Binding-site contacts:
Ligand atom CZ2 contacts residue GLY33 of chain 1.O at 3.5 Å.
Ligand atom CA contacts residue GLN10 of chain 1.O at 3.3 Å.
Ligand atom CB contacts residue VAL63 of chain 1.O at 3.9 Å (hydrophobic).
Ligand atom CG contacts residue VAL63 of chain 1.O at 3.6 Å (hydrophobic).
Ligand atom CA contacts residue GLY29 of chain 1.O at 3.3 Å.
Ligand atom C contacts residue VAL63 of chain 1.O at 3.9 Å (hydrophobic).
Ligand atom CB contacts residue VAL63 of chain 1.O at 3.8 Å (hydrophobic).
Ligand atom CD2 contacts residue LEU36 of chain 1.O at 3.7 Å (hydrophobic).
Ligand atom CZ contacts residue GLY13 of chain 1.O at 3.6 Å.
Ligand atom CE2 contacts residue LEU36 of chain 1.O at 3.6 Å (hydrophobic).
Ligand atom O contacts residue GLN10 of chain 1.O at 3.4 Å (h-bond).
Ligand atom CD contacts residue PHE17 of chain 1.O at 3.5 Å (hydrophobic).
Ligand atom CB contacts residue MET34 of chain 1.O at 3.7 Å (hydrophobic).
Ligand atom O contacts residue MET34 of chain 1.O at 3.3 Å (h-bond).
Ligand atom CD2 contacts residue ALA60 of chain 1.O at 3.7 Å (hydrophobic).
Ligand atom CB contacts residue GLY33 of chain 1.O at 3.8 Å.
Ligand atom NE1 contacts residue GLY33 of chain 1.O at 3.9 Å.
Ligand atom CE3 contacts residue LEU36 of chain 1.O at 3.7 Å (hydrophobic).
Ligand atom O contacts residue PHE17 of chain 1.O at 3.3 Å.
Ligand atom CE2 contacts residue GLY13 of chain 1.O at 3.8 Å.
Ligand atom CG contacts residue PHE17 of chain 1.O at 3.5 Å (hydrophobic).
Ligand atom CB contacts residue GLN10 of chain 1.O at 3.5 Å.
Ligand atom O contacts residue VAL63 of chain 1.O at 3.4 Å.
Ligand atom O contacts residue GLY33 of chain 1.O at 3.5 Å.
Ligand atom CB contacts residue GLY29 of chain 1.O at 3.7 Å.
Ligand atom CB contacts residue THR32 of chain 1.O at 3.7 Å.
Ligand atom O contacts residue LEU64 of chain 1.O at 3.4 Å.
Ligand atom CG contacts residue THR32 of chain 1.O at 3.9 Å.
Ligand atom CA contacts residue GLY29 of chain 1.O at 3.5 Å.
Ligand atom CA contacts residue GLN10 of chain 1.O at 3.6 Å.
Ligand atom O contacts residue GLY29 of chain 1.O at 3.1 Å.
Ligand atom CD2 contacts residue LEU36 of chain 1.O at 3.6 Å (hydrophobic).
Ligand atom N contacts residue VAL63 of chain 1.O at 3.9 Å.
Ligand atom CB contacts residue GLY29 of chain 1.O at 3.6 Å.
Ligand atom N contacts residue GLN10 of chain 1.O at 2.7 Å (h-bond).
Ligand atom C contacts residue GLY29 of chain 1.O at 3.4 Å.
Ligand atom CD1 contacts residue VAL63 of chain 1.O at 3.7 Å (hydrophobic).
Ligand atom N contacts residue GLY29 of chain 1.O at 2.6 Å (h-bond).
Ligand atom C contacts residue GLN10 of chain 1.O at 3.4 Å.
Ligand atom CE1 contacts residue GLY13 of chain 1.O at 3.7 Å.

Sequence of chain 1.O:
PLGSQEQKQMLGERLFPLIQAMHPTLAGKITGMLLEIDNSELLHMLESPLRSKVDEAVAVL

A small-molecule ligand and the protein it binds are described below.
Small molecule (SMILES): CC(C)C[C@H](N)C(=O)N[C@@H](C)C(=O)N1CCC[C@H]1C(=O)N[C@@H](C)C(=O)N[C@@H](C)C(=O)N1CCC[C@H]1C(=O)N[C@@H](C)C(=O)N[C@@H](Cc1ccccc1)C(=O)N[C@@H](CC1=NC=NC1)C(=O)N1CCC[C@H]1C(=O)NCC(=O)N[C@H](C(=O)N1CCC[C@H]1C(=O)N[C@@H](CC1=CN=C2C=CC=CC12)C(=O)N[C@@H](C)C(=O)NCC=O)C(C)C